Sequence of chain 1.N:
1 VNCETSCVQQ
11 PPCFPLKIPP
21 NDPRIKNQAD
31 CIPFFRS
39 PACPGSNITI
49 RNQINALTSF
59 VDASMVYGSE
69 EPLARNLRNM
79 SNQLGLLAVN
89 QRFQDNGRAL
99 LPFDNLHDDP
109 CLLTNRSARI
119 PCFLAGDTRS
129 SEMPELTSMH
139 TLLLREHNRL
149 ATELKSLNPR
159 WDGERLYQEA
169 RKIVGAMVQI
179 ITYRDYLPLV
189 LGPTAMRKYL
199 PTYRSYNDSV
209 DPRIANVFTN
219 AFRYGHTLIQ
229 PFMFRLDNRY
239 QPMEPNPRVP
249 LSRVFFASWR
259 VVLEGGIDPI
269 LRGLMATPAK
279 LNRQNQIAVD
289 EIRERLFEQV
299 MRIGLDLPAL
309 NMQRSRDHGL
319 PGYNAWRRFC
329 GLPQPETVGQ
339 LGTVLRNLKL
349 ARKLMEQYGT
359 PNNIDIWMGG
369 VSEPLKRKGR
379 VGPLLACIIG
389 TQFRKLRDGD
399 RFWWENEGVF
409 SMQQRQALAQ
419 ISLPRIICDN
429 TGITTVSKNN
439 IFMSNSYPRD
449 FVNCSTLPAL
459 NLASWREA

This small molecule binds to this protein.
Small molecule (SMILES): CC(=O)N[C@@H]1[C@@H](O)[C@H](O)[C@@H](CO)O[C@H]1O

Binding-site contacts:
Ligand atom O6 contacts residue LEU261 of chain 1.N at 4.2 Å.
Ligand atom O5 contacts residue ALA116 of chain 1.N at 3.8 Å.
Ligand atom O5 contacts residue ASN113 of chain 1.N at 2.4 Å (h-bond).
Ligand atom C6 contacts residue ALA116 of chain 1.N at 4.2 Å (hydrophobic).
Ligand atom O5 contacts residue TRP257 of chain 1.N at 3.7 Å.
Ligand atom C5 contacts residue ASN113 of chain 1.N at 3.5 Å.
Ligand atom C7 contacts residue ASN113 of chain 1.N at 3.2 Å.
Ligand atom C6 contacts residue LEU261 of chain 1.N at 4.1 Å (hydrophobic).
Ligand atom C4 contacts residue ASN113 of chain 1.N at 4.3 Å.
Ligand atom N2 contacts residue ASN113 of chain 1.N at 3.0 Å (h-bond).
Ligand atom C1 contacts residue ASN113 of chain 1.N at 1.4 Å.
Ligand atom C5 contacts residue ALA116 of chain 1.N at 4.2 Å (hydrophobic).
Ligand atom C1 contacts residue TRP257 of chain 1.N at 4.1 Å (hydrophobic).
Ligand atom C1 contacts residue ALA116 of chain 1.N at 4.2 Å (hydrophobic).
Ligand atom C5 contacts residue SER115 of chain 1.N at 4.2 Å.
Ligand atom O6 contacts residue ALA116 of chain 1.N at 4.2 Å.
Ligand atom C3 contacts residue ASN113 of chain 1.N at 3.9 Å.
Ligand atom C8 contacts residue ASN113 of chain 1.N at 4.3 Å.
Ligand atom C2 contacts residue ASN113 of chain 1.N at 2.7 Å.
Ligand atom O7 contacts residue TRP257 of chain 1.N at 3.9 Å.
Ligand atom C1 contacts residue SER115 of chain 1.N at 4.2 Å.
Ligand atom C3 contacts residue SER115 of chain 1.N at 4.3 Å.
Ligand atom O7 contacts residue ASN113 of chain 1.N at 3.2 Å (h-bond).